Binding-site contacts:
Ligand atom CAQ contacts residue TRP29 of chain 1.A at 3.7 Å (hydrophobic).
Ligand atom NAS contacts residue VAL94 of chain 1.A at 4.0 Å.
Ligand atom CAD contacts residue PRO30 of chain 1.A at 3.8 Å (hydrophobic).
Ligand atom CAV contacts residue PHE31 of chain 1.A at 3.6 Å (hydrophobic).
Ligand atom CAU contacts residue VAL94 of chain 1.A at 3.9 Å (hydrophobic).
Ligand atom CBC contacts residue VAL42 of chain 1.A at 4.0 Å (hydrophobic).
Ligand atom CAF contacts residue HIS92 of chain 1.A at 3.4 Å.
Ligand atom CAZ contacts residue VAL35 of chain 1.A at 3.8 Å (hydrophobic).
Ligand atom NAI contacts residue VAL94 of chain 1.A at 4.1 Å.
Ligand atom CAZ contacts residue TYR45 of chain 1.A at 4.0 Å (hydrophobic).
Ligand atom CAE contacts residue VAL94 of chain 1.A at 3.8 Å (hydrophobic).
Ligand atom CAZ contacts residue VAL42 of chain 1.A at 3.8 Å (hydrophobic).
Ligand atom NAT contacts residue CYS84 of chain 1.A at 3.8 Å.
Ligand atom CAD contacts residue VAL94 of chain 1.A at 3.7 Å (hydrophobic).
Ligand atom CAD contacts residue TRP29 of chain 1.A at 3.8 Å (hydrophobic).
Ligand atom OBA contacts residue LEU40 of chain 1.A at 4.1 Å.
Ligand atom NAS contacts residue ASN88 of chain 1.A at 3.0 Å (h-bond).
Ligand atom NAL contacts residue VAL94 of chain 1.A at 4.0 Å.
Ligand atom CAX contacts residue VAL42 of chain 1.A at 3.9 Å (hydrophobic).
Ligand atom CAY contacts residue TYR87 of chain 1.A at 3.5 Å (hydrophobic).
Ligand atom CAC contacts residue PRO30 of chain 1.A at 4.0 Å (hydrophobic).
Ligand atom CAV contacts residue PRO30 of chain 1.A at 3.4 Å (hydrophobic).
Ligand atom CAR contacts residue TRP29 of chain 1.A at 4.0 Å (hydrophobic).
Ligand atom NAT contacts residue ASN88 of chain 1.A at 3.6 Å.
Ligand atom CAY contacts residue VAL42 of chain 1.A at 4.0 Å (hydrophobic).
Ligand atom OBB contacts residue VAL42 of chain 1.A at 3.8 Å.
Ligand atom CAC contacts residue MET97 of chain 1.A at 3.6 Å (hydrophobic).
Ligand atom CAO contacts residue PRO30 of chain 1.A at 3.3 Å (hydrophobic).
Ligand atom CAG contacts residue HIS92 of chain 1.A at 3.6 Å.
Ligand atom OBD contacts residue PRO30 of chain 1.A at 3.5 Å (h-bond).
Ligand atom CLA contacts residue ASP93 of chain 1.A at 3.7 Å.
Ligand atom CAC contacts residue TRP29 of chain 1.A at 3.6 Å (hydrophobic).
Ligand atom OBA contacts residue VAL42 of chain 1.A at 4.0 Å.
Ligand atom CAP contacts residue PRO30 of chain 1.A at 3.6 Å (hydrophobic).
Ligand atom CAZ contacts residue LEU40 of chain 1.A at 3.8 Å (hydrophobic).
Ligand atom CAM contacts residue PRO30 of chain 1.A at 4.0 Å (hydrophobic).
Ligand atom CAY contacts residue ASN88 of chain 1.A at 3.8 Å.
Ligand atom CBC contacts residue LEU40 of chain 1.A at 3.8 Å (hydrophobic).
Ligand atom NAT contacts residue VAL94 of chain 1.A at 4.1 Å.
Ligand atom CAW contacts residue ASN88 of chain 1.A at 3.4 Å.

Sequence of chain 1.A:
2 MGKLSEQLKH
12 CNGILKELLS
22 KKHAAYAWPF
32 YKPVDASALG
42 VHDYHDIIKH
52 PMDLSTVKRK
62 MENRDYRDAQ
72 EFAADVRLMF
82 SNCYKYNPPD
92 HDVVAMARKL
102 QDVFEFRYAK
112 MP

A protein and the small-molecule ligand that binds it are described below.
Small molecule (SMILES): CC[C@@H](C(=O)OC)[C@@H]1N=C(c2ccc(Cl)cc2)c2ccc(OC)cc2-n2c(C)nnc21